A small-molecule ligand and the protein it binds are described below.
Small molecule (SMILES): CC[C@@H](Oc1cccc(CN(CCCOc2ccc(OC)cc2)c2nc3ccccc3o2)c1)C(=O)O

Sequence of chain 1.A:
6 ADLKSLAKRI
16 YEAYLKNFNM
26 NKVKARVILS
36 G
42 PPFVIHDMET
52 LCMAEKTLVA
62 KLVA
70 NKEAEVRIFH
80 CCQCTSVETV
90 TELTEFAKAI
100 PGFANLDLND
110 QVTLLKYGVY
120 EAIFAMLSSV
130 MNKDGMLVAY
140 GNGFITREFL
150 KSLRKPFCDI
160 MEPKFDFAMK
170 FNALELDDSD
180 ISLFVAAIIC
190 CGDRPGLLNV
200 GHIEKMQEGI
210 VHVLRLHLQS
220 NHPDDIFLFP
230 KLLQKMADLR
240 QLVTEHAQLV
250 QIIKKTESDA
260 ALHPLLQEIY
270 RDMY

Binding-site contacts:
Ligand atom C33 contacts residue CYS80 of chain 1.A at 3.7 Å (hydrophobic).
Ligand atom C25 contacts residue VAL129 of chain 1.A at 3.6 Å (hydrophobic).
Ligand atom O04 contacts residue SER85 of chain 1.A at 2.7 Å (h-bond).
Ligand atom O05 contacts residue TYR269 of chain 1.A at 2.7 Å (h-bond).
Ligand atom N08 contacts residue LEU126 of chain 1.A at 3.5 Å.
Ligand atom C29 contacts residue CYS81 of chain 1.A at 3.5 Å (hydrophobic).
Ligand atom O01 contacts residue ILE122 of chain 1.A at 3.6 Å.
Ligand atom C30 contacts residue SER85 of chain 1.A at 3.6 Å.
Ligand atom C29 contacts residue PHE78 of chain 1.A at 3.3 Å (hydrophobic).
Ligand atom C22 contacts residue ILE159 of chain 1.A at 3.7 Å (hydrophobic).
Ligand atom C10 contacts residue CYS81 of chain 1.A at 3.8 Å (hydrophobic).
Ligand atom C30 contacts residue TYR119 of chain 1.A at 3.4 Å (hydrophobic).
Ligand atom O05 contacts residue TYR119 of chain 1.A at 3.3 Å (h-bond).
Ligand atom C31 contacts residue VAL137 of chain 1.A at 3.6 Å (hydrophobic).
Ligand atom C31 contacts residue CYS80 of chain 1.A at 3.7 Å (hydrophobic).
Ligand atom C24 contacts residue ILE122 of chain 1.A at 3.6 Å (hydrophobic).
Ligand atom C22 contacts residue HIS245 of chain 1.A at 3.6 Å.
Ligand atom O02 contacts residue THR84 of chain 1.A at 3.1 Å (h-bond).
Ligand atom C13 contacts residue LEU126 of chain 1.A at 3.7 Å (hydrophobic).
Ligand atom C21 contacts residue MET160 of chain 1.A at 3.4 Å (hydrophobic).
Ligand atom C21 contacts residue PHE123 of chain 1.A at 3.6 Å (hydrophobic).
Ligand atom C27 contacts residue MET125 of chain 1.A at 3.8 Å (hydrophobic).
Ligand atom C26 contacts residue VAL137 of chain 1.A at 3.8 Å (hydrophobic).
Ligand atom C30 contacts residue HIS245 of chain 1.A at 3.7 Å.
Ligand atom C10 contacts residue SER85 of chain 1.A at 3.4 Å.
Ligand atom C13 contacts residue THR84 of chain 1.A at 3.6 Å.
Ligand atom O02 contacts residue CYS80 of chain 1.A at 3.6 Å (h-bond).
Ligand atom O03 contacts residue HIS245 of chain 1.A at 3.2 Å.
Ligand atom C27 contacts residue LEU126 of chain 1.A at 3.7 Å (hydrophobic).
Ligand atom C23 contacts residue PHE78 of chain 1.A at 3.7 Å (hydrophobic).
Ligand atom C12 contacts residue SER85 of chain 1.A at 3.7 Å.
Ligand atom N08 contacts residue THR84 of chain 1.A at 3.6 Å.
Ligand atom O05 contacts residue HIS245 of chain 1.A at 2.7 Å (h-bond).
Ligand atom C26 contacts residue CYS80 of chain 1.A at 3.8 Å (hydrophobic).
Ligand atom O04 contacts residue TYR119 of chain 1.A at 2.6 Å (h-bond).
Ligand atom C15 contacts residue SER85 of chain 1.A at 3.2 Å.
Ligand atom C11 contacts residue THR84 of chain 1.A at 3.4 Å.
Ligand atom O04 contacts residue LEU265 of chain 1.A at 3.7 Å.
Ligand atom C16 contacts residue LEU126 of chain 1.A at 3.7 Å (hydrophobic).
Ligand atom C19 contacts residue LEU126 of chain 1.A at 3.6 Å (hydrophobic).